A protein and the small-molecule ligand that binds it are described below.
Small molecule (SMILES): CC(=O)N[C@H](C(=O)N[C@@H](CO)C(=O)N[C@@H](Cc1ccccc1)C(=O)N[C@@H](C)C(=O)N[C@@H](CCC(=O)O)C(=O)N[C@@H](Cc1ccc(O)cc1)C(=O)N[C@@H](CC1=c2ccccc2=NC1)C(=O)N[C@H]1CCCCNC(=S)SC[C@@H](C(N)=O)NC(=O)[C@H](CO)NC(=O)[C@H](CC(C)C)NC(=O)[C@H](CC(C)C)NC1=O)[C@@H](C)O

Sequence of chain 1.G:
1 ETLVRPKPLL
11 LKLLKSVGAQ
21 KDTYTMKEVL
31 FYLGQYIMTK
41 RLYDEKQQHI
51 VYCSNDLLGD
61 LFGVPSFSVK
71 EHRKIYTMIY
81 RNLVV

Binding-site contacts:
Ligand atom CE2 contacts residue GLY34 of chain 1.G at 3.7 Å.
Ligand atom C contacts residue TYR76 of chain 1.G at 3.6 Å (hydrophobic).
Ligand atom CA contacts residue TYR76 of chain 1.G at 3.6 Å (hydrophobic).
Ligand atom CE2 contacts residue HIS49 of chain 1.G at 3.6 Å.
Ligand atom CE2 contacts residue LEU30 of chain 1.G at 3.6 Å (hydrophobic).
Ligand atom CZ contacts residue ILE37 of chain 1.G at 3.4 Å (hydrophobic).
Ligand atom CE2 contacts residue GLY34 of chain 1.G at 3.5 Å.
Ligand atom O contacts residue TYR76 of chain 1.G at 3.4 Å (h-bond).
Ligand atom CZ2 contacts residue LEU33 of chain 1.G at 3.6 Å (hydrophobic).
Ligand atom CD1 contacts residue VAL69 of chain 1.G at 3.6 Å (hydrophobic).
Ligand atom CZ2 contacts residue GLY34 of chain 1.G at 3.5 Å.
Ligand atom NE1 contacts residue LEU30 of chain 1.G at 2.8 Å (h-bond).
Ligand atom O contacts residue HIS72 of chain 1.G at 3.6 Å.
Ligand atom CE1 contacts residue LYS70 of chain 1.G at 3.5 Å.
Ligand atom CD1 contacts residue GLY34 of chain 1.G at 3.7 Å.
Ligand atom OG contacts residue LEU30 of chain 1.G at 3.6 Å.
Ligand atom NE1 contacts residue GLY34 of chain 1.G at 3.3 Å.
Ligand atom CD1 contacts residue ILE75 of chain 1.G at 3.6 Å (hydrophobic).
Ligand atom CZ contacts residue HIS49 of chain 1.G at 3.6 Å.
Ligand atom CG contacts residue HIS49 of chain 1.G at 3.7 Å.
Ligand atom C contacts residue GLN48 of chain 1.G at 3.5 Å.
Ligand atom CB contacts residue VAL69 of chain 1.G at 3.5 Å (hydrophobic).
Ligand atom CD2 contacts residue HIS49 of chain 1.G at 3.6 Å.
Ligand atom CE1 contacts residue ILE37 of chain 1.G at 3.5 Å (hydrophobic).
Ligand atom CD1 contacts residue GLN48 of chain 1.G at 3.4 Å.
Ligand atom O contacts residue TYR76 of chain 1.G at 3.0 Å (h-bond).
Ligand atom O contacts residue VAL69 of chain 1.G at 3.3 Å.
Ligand atom CE1 contacts residue VAL69 of chain 1.G at 3.7 Å (hydrophobic).
Ligand atom CZ2 contacts residue LEU30 of chain 1.G at 3.8 Å (hydrophobic).
Ligand atom CA contacts residue HIS72 of chain 1.G at 3.7 Å.
Ligand atom CB contacts residue GLN48 of chain 1.G at 3.6 Å.
Ligand atom OH contacts residue HIS49 of chain 1.G at 3.6 Å.
Ligand atom O contacts residue GLN48 of chain 1.G at 3.5 Å.
Ligand atom O contacts residue LYS27 of chain 1.G at 3.6 Å.
Ligand atom CD2 contacts residue MET38 of chain 1.G at 3.4 Å (hydrophobic).
Ligand atom CH2 contacts residue LEU33 of chain 1.G at 3.5 Å (hydrophobic).
Ligand atom CE2 contacts residue MET38 of chain 1.G at 3.7 Å (hydrophobic).
Ligand atom N contacts residue GLN48 of chain 1.G at 2.9 Å (h-bond).
Ligand atom C contacts residue VAL69 of chain 1.G at 3.4 Å (hydrophobic).
Ligand atom CA contacts residue GLN48 of chain 1.G at 3.3 Å.